Binding-site contacts:
Ligand atom N3A contacts residue ALA24 of chain 18.C at 3.8 Å.
Ligand atom O1A contacts residue PHE186 of chain 18.A at 3.0 Å.
Ligand atom O1 contacts residue MET221 of chain 18.A at 3.9 Å.
Ligand atom C5 contacts residue LEU106 of chain 18.A at 3.8 Å (hydrophobic).
Ligand atom C5B contacts residue PHE186 of chain 18.A at 3.9 Å (hydrophobic).
Ligand atom C31 contacts residue ASN219 of chain 18.A at 3.3 Å.
Ligand atom N3A contacts residue PHE186 of chain 18.A at 4.0 Å.
Ligand atom C1B contacts residue TYR128 of chain 18.A at 3.6 Å (hydrophobic).
Ligand atom C1C contacts residue TYR128 of chain 18.A at 3.7 Å (hydrophobic).
Ligand atom C1C contacts residue LEU106 of chain 18.A at 3.8 Å (hydrophobic).
Ligand atom C6B contacts residue ILE104 of chain 18.A at 3.6 Å (hydrophobic).
Ligand atom C3B contacts residue TYR152 of chain 18.A at 3.7 Å (hydrophobic).
Ligand atom C5A contacts residue PHE186 of chain 18.A at 3.5 Å (hydrophobic).
Ligand atom C3B contacts residue VAL188 of chain 18.A at 3.8 Å (hydrophobic).
Ligand atom C2B contacts residue VAL188 of chain 18.A at 3.5 Å (hydrophobic).
Ligand atom C4A contacts residue PRO174 of chain 18.A at 3.1 Å (hydrophobic).
Ligand atom C3C contacts residue TYR128 of chain 18.A at 3.4 Å (hydrophobic).
Ligand atom C4 contacts residue TYR197 of chain 18.A at 3.8 Å (hydrophobic).
Ligand atom C2A contacts residue TYR152 of chain 18.A at 3.6 Å (hydrophobic).
Ligand atom O1B contacts residue TYR128 of chain 18.A at 3.4 Å (h-bond).
Ligand atom N3A contacts residue TYR152 of chain 18.A at 3.5 Å.
Ligand atom C3 contacts residue ASN219 of chain 18.A at 4.0 Å.
Ligand atom N2 contacts residue LEU106 of chain 18.A at 3.8 Å.
Ligand atom C4C contacts residue VAL191 of chain 18.A at 3.0 Å (hydrophobic).
Ligand atom C4C contacts residue VAL188 of chain 18.A at 3.7 Å (hydrophobic).
Ligand atom C2C contacts residue TYR197 of chain 18.A at 3.7 Å (hydrophobic).
Ligand atom C4B contacts residue PHE186 of chain 18.A at 3.6 Å (hydrophobic).
Ligand atom C6B contacts residue TYR128 of chain 18.A at 3.3 Å (hydrophobic).
Ligand atom C4B contacts residue TYR152 of chain 18.A at 3.8 Å (hydrophobic).
Ligand atom N2 contacts residue ASN219 of chain 18.A at 3.8 Å.
Ligand atom C1B contacts residue ILE104 of chain 18.A at 4.0 Å (hydrophobic).
Ligand atom C5B contacts residue MET224 of chain 18.A at 3.8 Å (hydrophobic).
Ligand atom C1B contacts residue VAL188 of chain 18.A at 3.8 Å (hydrophobic).
Ligand atom N3A contacts residue PRO174 of chain 18.A at 3.7 Å.
Ligand atom C2A contacts residue PHE186 of chain 18.A at 3.3 Å (hydrophobic).
Ligand atom O1B contacts residue ILE104 of chain 18.A at 3.9 Å.
Ligand atom O1 contacts residue LEU106 of chain 18.A at 3.7 Å.
Ligand atom C5C contacts residue VAL191 of chain 18.A at 3.8 Å (hydrophobic).
Ligand atom C4 contacts residue LEU106 of chain 18.A at 3.9 Å (hydrophobic).
Ligand atom C5A contacts residue VAL176 of chain 18.A at 3.6 Å (hydrophobic).

Sequence of chain 18.C:
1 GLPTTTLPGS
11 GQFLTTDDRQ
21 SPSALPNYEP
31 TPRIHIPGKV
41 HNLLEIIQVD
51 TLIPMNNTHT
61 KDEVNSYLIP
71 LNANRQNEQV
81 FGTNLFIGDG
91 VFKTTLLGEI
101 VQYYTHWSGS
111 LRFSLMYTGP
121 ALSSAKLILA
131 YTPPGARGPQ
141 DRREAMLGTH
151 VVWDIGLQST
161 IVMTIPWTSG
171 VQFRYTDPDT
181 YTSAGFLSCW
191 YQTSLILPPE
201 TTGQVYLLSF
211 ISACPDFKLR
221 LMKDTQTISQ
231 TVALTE

Sequence of chain 18.A:
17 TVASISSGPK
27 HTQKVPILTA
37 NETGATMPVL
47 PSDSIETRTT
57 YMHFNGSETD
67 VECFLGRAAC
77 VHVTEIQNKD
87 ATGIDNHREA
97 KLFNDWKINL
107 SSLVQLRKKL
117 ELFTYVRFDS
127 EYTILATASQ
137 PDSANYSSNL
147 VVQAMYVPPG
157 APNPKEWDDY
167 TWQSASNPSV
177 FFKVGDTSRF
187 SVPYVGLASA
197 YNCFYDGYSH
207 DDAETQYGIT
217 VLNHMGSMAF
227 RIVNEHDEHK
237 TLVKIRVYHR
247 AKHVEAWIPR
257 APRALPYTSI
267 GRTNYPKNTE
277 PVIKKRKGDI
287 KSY

This protein binds this small molecule.
Small molecule (SMILES): Cc1cc(CCCCCOc2ccc(C3=NCCO3)cc2)on1